Sequence of chain 2.A:
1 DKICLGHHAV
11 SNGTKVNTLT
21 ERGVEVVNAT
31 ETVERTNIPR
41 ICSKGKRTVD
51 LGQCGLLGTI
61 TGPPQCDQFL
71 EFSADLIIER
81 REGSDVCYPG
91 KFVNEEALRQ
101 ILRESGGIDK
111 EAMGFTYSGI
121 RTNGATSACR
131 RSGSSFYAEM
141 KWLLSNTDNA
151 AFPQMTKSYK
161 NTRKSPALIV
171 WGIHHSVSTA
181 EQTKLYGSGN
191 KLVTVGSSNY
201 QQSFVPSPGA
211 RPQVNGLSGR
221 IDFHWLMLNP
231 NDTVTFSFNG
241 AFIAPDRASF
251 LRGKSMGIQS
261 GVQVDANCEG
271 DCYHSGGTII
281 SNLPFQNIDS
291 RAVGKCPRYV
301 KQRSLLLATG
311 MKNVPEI

Binding-site contacts:
Ligand atom C7 contacts residue GLU72 of chain 2.B at 3.5 Å.
Ligand atom N2 contacts residue GLU72 of chain 2.B at 3.5 Å (salt-bridge).
Ligand atom O7 contacts residue ASN82 of chain 2.B at 4.3 Å.
Ligand atom C3 contacts residue GLU72 of chain 2.B at 4.0 Å.
Ligand atom C7 contacts residue LYS75 of chain 2.B at 3.9 Å.
Ligand atom C2 contacts residue ASN82 of chain 2.B at 2.6 Å.
Ligand atom N2 contacts residue ASN82 of chain 2.B at 3.1 Å (h-bond).
Ligand atom C8 contacts residue ASN79 of chain 2.B at 3.5 Å.
Ligand atom C8 contacts residue GLU69 of chain 2.B at 3.8 Å.
Ligand atom O6 contacts residue ARG85 of chain 2.B at 4.4 Å.
Ligand atom C8 contacts residue ARG291 of chain 2.A at 3.6 Å.
Ligand atom O6 contacts residue ARG291 of chain 2.A at 4.3 Å.
Ligand atom C1 contacts residue ASN82 of chain 2.B at 1.4 Å.
Ligand atom C2 contacts residue GLU72 of chain 2.B at 4.4 Å.
Ligand atom N2 contacts residue ASN79 of chain 2.B at 4.4 Å.
Ligand atom O3 contacts residue GLU72 of chain 2.B at 3.4 Å (salt-bridge).
Ligand atom O7 contacts residue LYS75 of chain 2.B at 3.8 Å.
Ligand atom C8 contacts residue GLY78 of chain 2.B at 4.2 Å.
Ligand atom C8 contacts residue GLU72 of chain 2.B at 3.3 Å.
Ligand atom C8 contacts residue LYS75 of chain 2.B at 3.4 Å.
Ligand atom C7 contacts residue GLU69 of chain 2.B at 4.5 Å.
Ligand atom C7 contacts residue ASN82 of chain 2.B at 3.9 Å.
Ligand atom O7 contacts residue GLU72 of chain 2.B at 4.1 Å.
Ligand atom C3 contacts residue ASN82 of chain 2.B at 3.9 Å.
Ligand atom O5 contacts residue ASN82 of chain 2.B at 2.3 Å (h-bond).
Ligand atom C5 contacts residue ASN82 of chain 2.B at 3.6 Å.
Ligand atom O7 contacts residue GLU69 of chain 2.B at 4.2 Å.
Ligand atom C4 contacts residue ASN82 of chain 2.B at 4.3 Å.
Ligand atom O7 contacts residue ASN79 of chain 2.B at 3.3 Å (h-bond).
Ligand atom C7 contacts residue ASN79 of chain 2.B at 3.5 Å.

The small molecule below binds the protein below.
Small molecule (SMILES): CC(=O)N[C@H]1[C@H](O[C@H]2[C@H](O)[C@@H](NC(C)=O)CO[C@@H]2CO)O[C@H](CO)[C@@H](O)[C@@H]1O

Sequence of chain 2.B:
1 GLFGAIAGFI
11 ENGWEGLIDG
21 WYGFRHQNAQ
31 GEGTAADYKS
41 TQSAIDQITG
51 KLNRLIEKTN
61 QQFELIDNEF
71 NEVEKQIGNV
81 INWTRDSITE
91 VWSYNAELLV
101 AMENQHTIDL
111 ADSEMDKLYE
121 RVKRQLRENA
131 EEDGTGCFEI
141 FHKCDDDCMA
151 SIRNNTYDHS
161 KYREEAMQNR